Sequence of chain 1.C:
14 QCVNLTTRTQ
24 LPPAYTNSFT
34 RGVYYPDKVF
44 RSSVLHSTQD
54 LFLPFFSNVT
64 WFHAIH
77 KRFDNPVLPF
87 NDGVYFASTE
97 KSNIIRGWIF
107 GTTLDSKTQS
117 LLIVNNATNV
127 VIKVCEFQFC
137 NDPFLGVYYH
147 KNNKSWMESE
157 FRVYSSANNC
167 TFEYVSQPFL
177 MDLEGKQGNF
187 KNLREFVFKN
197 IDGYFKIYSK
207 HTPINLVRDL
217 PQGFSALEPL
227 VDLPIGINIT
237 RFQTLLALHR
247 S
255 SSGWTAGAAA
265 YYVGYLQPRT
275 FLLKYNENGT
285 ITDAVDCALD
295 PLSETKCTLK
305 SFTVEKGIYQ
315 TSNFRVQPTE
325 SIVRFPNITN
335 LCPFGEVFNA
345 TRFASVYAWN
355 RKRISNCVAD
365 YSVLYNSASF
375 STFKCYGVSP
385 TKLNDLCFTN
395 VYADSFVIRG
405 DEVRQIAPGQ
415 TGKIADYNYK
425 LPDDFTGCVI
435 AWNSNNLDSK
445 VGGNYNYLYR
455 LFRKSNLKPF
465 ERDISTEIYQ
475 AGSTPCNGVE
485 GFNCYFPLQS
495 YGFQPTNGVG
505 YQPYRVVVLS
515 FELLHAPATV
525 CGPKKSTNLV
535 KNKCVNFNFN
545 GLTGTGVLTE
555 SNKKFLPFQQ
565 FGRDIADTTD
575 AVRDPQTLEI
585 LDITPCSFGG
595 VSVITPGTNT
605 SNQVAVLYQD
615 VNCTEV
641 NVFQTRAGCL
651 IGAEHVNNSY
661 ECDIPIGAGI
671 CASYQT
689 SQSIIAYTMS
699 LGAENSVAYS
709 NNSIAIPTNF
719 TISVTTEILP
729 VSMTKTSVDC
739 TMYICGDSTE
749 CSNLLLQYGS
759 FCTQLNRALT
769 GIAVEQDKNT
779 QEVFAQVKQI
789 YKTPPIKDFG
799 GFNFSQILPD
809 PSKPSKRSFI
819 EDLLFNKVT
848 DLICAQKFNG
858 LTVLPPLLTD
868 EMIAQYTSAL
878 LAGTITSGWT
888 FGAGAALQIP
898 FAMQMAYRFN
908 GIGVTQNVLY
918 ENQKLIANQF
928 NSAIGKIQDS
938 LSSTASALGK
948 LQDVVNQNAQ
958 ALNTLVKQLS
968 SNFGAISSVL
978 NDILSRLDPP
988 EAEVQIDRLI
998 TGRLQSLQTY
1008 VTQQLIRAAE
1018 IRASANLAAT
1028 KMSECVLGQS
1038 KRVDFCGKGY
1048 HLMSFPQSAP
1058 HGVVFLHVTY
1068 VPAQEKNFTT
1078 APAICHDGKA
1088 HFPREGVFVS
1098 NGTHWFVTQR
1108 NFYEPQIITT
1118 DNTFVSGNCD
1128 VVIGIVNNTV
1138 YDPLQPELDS

Binding-site contacts:
Ligand atom C8 contacts residue TRP436 of chain 1.C at 4.4 Å (hydrophobic).
Ligand atom O7 contacts residue PHE342 of chain 1.C at 4.5 Å.
Ligand atom O5 contacts residue ASN343 of chain 1.C at 2.4 Å (h-bond).
Ligand atom C7 contacts residue ASN343 of chain 1.C at 3.2 Å.
Ligand atom C4 contacts residue ASN343 of chain 1.C at 4.2 Å.
Ligand atom C1 contacts residue ASN343 of chain 1.C at 1.4 Å.
Ligand atom C8 contacts residue SER373 of chain 1.C at 3.5 Å.
Ligand atom C3 contacts residue ASN343 of chain 1.C at 3.8 Å.
Ligand atom C2 contacts residue ASN343 of chain 1.C at 2.5 Å.
Ligand atom C7 contacts residue SER373 of chain 1.C at 4.4 Å.
Ligand atom C5 contacts residue ASN343 of chain 1.C at 3.6 Å.
Ligand atom N2 contacts residue ASN343 of chain 1.C at 2.9 Å (h-bond).
Ligand atom O7 contacts residue SER373 of chain 1.C at 4.3 Å.
Ligand atom O7 contacts residue ASN343 of chain 1.C at 2.9 Å (h-bond).

The protein below binds the small molecule below.
Small molecule (SMILES): CC(=O)N[C@@H]1[C@@H](O)[C@H](O)[C@@H](CO)O[C@H]1O